Sequence of chain 1.B:
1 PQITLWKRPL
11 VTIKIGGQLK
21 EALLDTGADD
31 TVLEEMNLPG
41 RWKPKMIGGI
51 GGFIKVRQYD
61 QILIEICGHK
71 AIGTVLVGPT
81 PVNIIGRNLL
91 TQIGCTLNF

Binding-site contacts:
Ligand atom C13 contacts residue ARG57 of chain 1.B at 3.8 Å.
Ligand atom C11 contacts residue PRO44 of chain 1.B at 3.5 Å (hydrophobic).
Ligand atom C10 contacts residue PRO44 of chain 1.B at 3.4 Å (hydrophobic).
Ligand atom O1 contacts residue ARG57 of chain 1.B at 4.5 Å.
Ligand atom C4 contacts residue ARG57 of chain 1.B at 4.4 Å.
Ligand atom C11 contacts residue LYS55 of chain 1.B at 3.8 Å.
Ligand atom C10 contacts residue VAL56 of chain 1.B at 3.7 Å (hydrophobic).
Ligand atom C8 contacts residue PRO44 of chain 1.B at 4.0 Å (hydrophobic).
Ligand atom C7 contacts residue LYS55 of chain 1.B at 3.7 Å.
Ligand atom O1 contacts residue TRP42 of chain 1.B at 4.3 Å.
Ligand atom C6 contacts residue LYS55 of chain 1.B at 4.1 Å.
Ligand atom C11 contacts residue VAL56 of chain 1.B at 4.0 Å (hydrophobic).
Ligand atom S12 contacts residue PRO44 of chain 1.B at 4.2 Å.
Ligand atom S12 contacts residue VAL56 of chain 1.B at 3.6 Å.
Ligand atom C2 contacts residue TRP42 of chain 1.B at 4.1 Å (hydrophobic).
Ligand atom C9 contacts residue LYS55 of chain 1.B at 3.8 Å.
Ligand atom C10 contacts residue LYS45 of chain 1.B at 3.3 Å.
Ligand atom C10 contacts residue LYS55 of chain 1.B at 3.6 Å.
Ligand atom C4 contacts residue TRP42 of chain 1.B at 4.1 Å (hydrophobic).
Ligand atom S12 contacts residue LYS55 of chain 1.B at 4.4 Å.
Ligand atom C6 contacts residue PRO44 of chain 1.B at 3.9 Å (hydrophobic).
Ligand atom C9 contacts residue LYS45 of chain 1.B at 3.8 Å.
Ligand atom S12 contacts residue ARG57 of chain 1.B at 3.8 Å.
Ligand atom S12 contacts residue TRP42 of chain 1.B at 4.3 Å.
Ligand atom C7 contacts residue PRO44 of chain 1.B at 4.2 Å (hydrophobic).
Ligand atom C13 contacts residue TRP42 of chain 1.B at 3.8 Å (hydrophobic).
Ligand atom C11 contacts residue LYS45 of chain 1.B at 4.3 Å.
Ligand atom C9 contacts residue MET46 of chain 1.B at 4.0 Å (hydrophobic).
Ligand atom C8 contacts residue LYS55 of chain 1.B at 3.8 Å.
Ligand atom C9 contacts residue PRO44 of chain 1.B at 3.7 Å (hydrophobic).

This small molecule binds to this protein.
Small molecule (SMILES): O=C(O)Cc1cc2ccccc2s1